Sequence of chain 1.A:
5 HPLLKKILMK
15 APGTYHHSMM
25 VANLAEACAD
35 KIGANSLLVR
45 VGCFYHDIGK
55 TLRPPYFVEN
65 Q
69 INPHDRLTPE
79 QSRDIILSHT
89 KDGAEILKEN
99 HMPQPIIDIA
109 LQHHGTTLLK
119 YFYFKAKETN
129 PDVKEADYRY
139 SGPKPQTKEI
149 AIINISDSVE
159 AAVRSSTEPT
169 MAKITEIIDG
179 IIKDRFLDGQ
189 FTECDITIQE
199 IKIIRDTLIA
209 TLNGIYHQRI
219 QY

This small molecule binds to this protein.
Small molecule (SMILES): Nc1ncnc2c1ncn2[C@@H]1O[C@@H]2CO[P](=O)(O)O[C@H]3[C@@H](O)[C@H](n4cnc5c(N)ncnc54)O[C@@H]3CO[P](=O)(O)O[C@H]2[C@H]1O

Binding-site contacts:
Ligand atom O2P contacts residue FE1 of chain 1.D at 2.2 Å.
Ligand atom O2P1 contacts residue LEU117 of chain 1.A at 3.5 Å.
Ligand atom P contacts residue LYS54 of chain 1.A at 3.0 Å.
Ligand atom O2P contacts residue HIS21 of chain 1.A at 2.9 Å (h-bond).
Ligand atom O3'1 contacts residue LYS54 of chain 1.A at 2.8 Å (salt-bridge).
Ligand atom C5'1 contacts residue TYR138 of chain 1.A at 3.2 Å (hydrophobic).
Ligand atom C5 contacts residue ALA160 of chain 1.A at 3.6 Å (hydrophobic).
Ligand atom P contacts residue FE1 of chain 1.D at 3.3 Å.
Ligand atom O1P contacts residue FE1 of chain 1.D at 3.6 Å.
Ligand atom O2P contacts residue LYS54 of chain 1.A at 3.0 Å (salt-bridge).
Ligand atom O1P contacts residue ASP51 of chain 1.A at 3.3 Å (salt-bridge).
Ligand atom O1P contacts residue FE1 of chain 1.C at 2.1 Å.
Ligand atom O2P contacts residue ASP51 of chain 1.A at 2.9 Å (salt-bridge).
Ligand atom O1P contacts residue LYS54 of chain 1.A at 3.0 Å (salt-bridge).
Ligand atom O2'1 contacts residue LYS54 of chain 1.A at 3.0 Å (salt-bridge).
Ligand atom O2'1 contacts residue PHE61 of chain 1.A at 3.4 Å.
Ligand atom P contacts residue ASP51 of chain 1.A at 3.6 Å.
Ligand atom C5' contacts residue ASP155 of chain 1.A at 3.5 Å.
Ligand atom O2P contacts residue ASP155 of chain 1.A at 3.3 Å (salt-bridge).
Ligand atom O4'1 contacts residue ILE84 of chain 1.A at 3.5 Å.
Ligand atom O4' contacts residue SER156 of chain 1.A at 3.3 Å.
Ligand atom C1' contacts residue SER156 of chain 1.A at 3.4 Å.
Ligand atom O1P contacts residue HIS87 of chain 1.A at 3.2 Å (h-bond).
Ligand atom P contacts residue FE1 of chain 1.C at 3.4 Å.
Ligand atom C21 contacts residue HIS72 of chain 1.A at 3.6 Å.
Ligand atom O1P1 contacts residue LEU117 of chain 1.A at 3.6 Å.
Ligand atom O5' contacts residue HIS112 of chain 1.A at 3.2 Å.
Ligand atom N31 contacts residue VAL62 of chain 1.A at 3.2 Å (h-bond).
Ligand atom O2'1 contacts residue GLU63 of chain 1.A at 2.7 Å (salt-bridge).
Ligand atom C2'1 contacts residue GLU63 of chain 1.A at 3.7 Å.
Ligand atom O2' contacts residue ARG183 of chain 1.A at 3.5 Å (salt-bridge).
Ligand atom C21 contacts residue VAL62 of chain 1.A at 3.6 Å (hydrophobic).
Ligand atom N61 contacts residue PHE120 of chain 1.A at 3.6 Å.
Ligand atom O2' contacts residue SER156 of chain 1.A at 3.5 Å (h-bond).
Ligand atom O1P contacts residue HIS112 of chain 1.A at 3.2 Å (h-bond).
Ligand atom N1 contacts residue ALA160 of chain 1.A at 3.5 Å.
Ligand atom O2P1 contacts residue TYR138 of chain 1.A at 2.7 Å (h-bond).
Ligand atom C6 contacts residue ALA160 of chain 1.A at 3.4 Å (hydrophobic).
Ligand atom O5' contacts residue ASP155 of chain 1.A at 3.4 Å (salt-bridge).
Ligand atom O3' contacts residue HIS112 of chain 1.A at 3.4 Å.